Binding-site contacts:
Ligand atom O4 contacts residue MET223 of chain 38.E at 3.7 Å.
Ligand atom C1 contacts residue ASN225 of chain 38.E at 1.4 Å.
Ligand atom C2 contacts residue ASP283 of chain 38.E at 3.8 Å.
Ligand atom C7 contacts residue ARG251 of chain 38.E at 4.0 Å.
Ligand atom O5 contacts residue ASN225 of chain 38.E at 2.3 Å (h-bond).
Ligand atom C7 contacts residue SER252 of chain 38.E at 3.5 Å.
Ligand atom C8 contacts residue SER252 of chain 38.E at 3.4 Å.
Ligand atom C2 contacts residue LYS220 of chain 38.E at 3.7 Å.
Ligand atom C3 contacts residue ASN225 of chain 38.E at 3.8 Å.
Ligand atom C6 contacts residue ASP283 of chain 38.E at 3.8 Å.
Ligand atom C5 contacts residue LYS220 of chain 38.E at 4.0 Å.
Ligand atom O4 contacts residue LYS220 of chain 38.E at 4.2 Å.
Ligand atom O7 contacts residue ASN225 of chain 38.E at 2.9 Å (h-bond).
Ligand atom C4 contacts residue LYS220 of chain 38.E at 3.4 Å.
Ligand atom C3 contacts residue LYS220 of chain 38.E at 4.1 Å.
Ligand atom C7 contacts residue MET223 of chain 38.E at 3.6 Å (hydrophobic).
Ligand atom C5 contacts residue MET223 of chain 38.E at 4.0 Å (hydrophobic).
Ligand atom O3 contacts residue LYS220 of chain 38.E at 3.8 Å.
Ligand atom O7 contacts residue LYS220 of chain 38.E at 4.0 Å.
Ligand atom C3 contacts residue MET223 of chain 38.E at 3.7 Å (hydrophobic).
Ligand atom C8 contacts residue MET223 of chain 38.E at 3.3 Å (hydrophobic).
Ligand atom O7 contacts residue ARG251 of chain 38.E at 4.3 Å.
Ligand atom O7 contacts residue SER252 of chain 38.E at 2.9 Å (h-bond).
Ligand atom C6 contacts residue LYS220 of chain 38.E at 4.0 Å.
Ligand atom O5 contacts residue LYS220 of chain 38.E at 3.4 Å.
Ligand atom C1 contacts residue LYS220 of chain 38.E at 4.2 Å.
Ligand atom C8 contacts residue ARG251 of chain 38.E at 3.5 Å.
Ligand atom O6 contacts residue TYR243 of chain 38.E at 4.0 Å.
Ligand atom C4 contacts residue MET223 of chain 38.E at 4.0 Å (hydrophobic).
Ligand atom C4 contacts residue ASN225 of chain 38.E at 4.2 Å.
Ligand atom C2 contacts residue ASN225 of chain 38.E at 2.5 Å.
Ligand atom N2 contacts residue ASN225 of chain 38.E at 3.0 Å (h-bond).
Ligand atom O3 contacts residue ASP283 of chain 38.E at 4.3 Å.
Ligand atom N2 contacts residue LYS220 of chain 38.E at 4.1 Å.
Ligand atom O6 contacts residue ASP283 of chain 38.E at 3.8 Å.
Ligand atom O7 contacts residue MET223 of chain 38.E at 3.5 Å.
Ligand atom C7 contacts residue ASN225 of chain 38.E at 3.2 Å.
Ligand atom C5 contacts residue ASN225 of chain 38.E at 3.6 Å.
Ligand atom N2 contacts residue MET223 of chain 38.E at 3.8 Å.
Ligand atom C1 contacts residue LYS220 of chain 38.E at 4.0 Å.

Sequence of chain 38.E:
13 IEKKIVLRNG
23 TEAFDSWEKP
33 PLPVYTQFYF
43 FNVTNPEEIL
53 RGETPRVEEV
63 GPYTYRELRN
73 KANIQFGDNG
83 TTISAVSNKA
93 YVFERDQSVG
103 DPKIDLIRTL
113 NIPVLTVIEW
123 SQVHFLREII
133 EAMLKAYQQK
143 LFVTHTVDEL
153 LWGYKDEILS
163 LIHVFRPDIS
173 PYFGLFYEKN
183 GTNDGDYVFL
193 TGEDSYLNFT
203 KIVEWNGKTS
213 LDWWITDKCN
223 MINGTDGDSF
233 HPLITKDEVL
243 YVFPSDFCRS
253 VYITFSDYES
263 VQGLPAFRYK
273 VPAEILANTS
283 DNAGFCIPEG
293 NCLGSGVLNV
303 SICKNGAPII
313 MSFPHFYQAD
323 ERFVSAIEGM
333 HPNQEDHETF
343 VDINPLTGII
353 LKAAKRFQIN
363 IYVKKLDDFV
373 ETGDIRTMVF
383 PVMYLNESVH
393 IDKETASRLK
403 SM

The protein below binds the small molecule below.
Small molecule (SMILES): CC(=O)N[C@H]1[C@H](O[C@H]2[C@H](O)[C@@H](NC(C)=O)CO[C@@H]2CO)O[C@H](CO)[C@@H](O[C@@H]2O[C@H](CO)[C@@H](O)[C@H](O)[C@@H]2O)[C@@H]1O